The protein below binds the small molecule below.
Small molecule (SMILES): O=P(O)(O)OC[C@H]1O[C@@H](n2cnc3c2N=CNC[C@H]3O)[C@H](O)[C@@H]1O

Sequence of chain 3.A:
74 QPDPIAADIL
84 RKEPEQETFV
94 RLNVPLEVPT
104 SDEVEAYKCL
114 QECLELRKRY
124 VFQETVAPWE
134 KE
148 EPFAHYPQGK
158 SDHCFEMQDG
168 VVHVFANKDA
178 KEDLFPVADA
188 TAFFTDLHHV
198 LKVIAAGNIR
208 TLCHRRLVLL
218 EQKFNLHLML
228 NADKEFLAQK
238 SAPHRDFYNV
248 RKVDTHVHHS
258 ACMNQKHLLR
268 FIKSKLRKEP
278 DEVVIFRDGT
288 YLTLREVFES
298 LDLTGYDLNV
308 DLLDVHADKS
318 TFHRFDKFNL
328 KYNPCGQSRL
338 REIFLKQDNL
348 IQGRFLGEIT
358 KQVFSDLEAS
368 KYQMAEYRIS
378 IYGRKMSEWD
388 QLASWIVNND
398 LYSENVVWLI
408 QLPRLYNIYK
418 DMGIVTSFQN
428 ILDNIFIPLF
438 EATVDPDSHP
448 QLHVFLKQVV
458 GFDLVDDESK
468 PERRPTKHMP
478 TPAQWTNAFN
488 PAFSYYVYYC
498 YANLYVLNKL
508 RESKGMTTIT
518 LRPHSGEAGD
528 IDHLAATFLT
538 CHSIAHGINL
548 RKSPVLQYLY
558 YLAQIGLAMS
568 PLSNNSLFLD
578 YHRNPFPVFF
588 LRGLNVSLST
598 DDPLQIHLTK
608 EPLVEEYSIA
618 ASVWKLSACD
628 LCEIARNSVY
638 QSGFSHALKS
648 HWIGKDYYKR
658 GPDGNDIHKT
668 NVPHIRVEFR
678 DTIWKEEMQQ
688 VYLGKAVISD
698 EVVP

Sequence of chain 1.A:
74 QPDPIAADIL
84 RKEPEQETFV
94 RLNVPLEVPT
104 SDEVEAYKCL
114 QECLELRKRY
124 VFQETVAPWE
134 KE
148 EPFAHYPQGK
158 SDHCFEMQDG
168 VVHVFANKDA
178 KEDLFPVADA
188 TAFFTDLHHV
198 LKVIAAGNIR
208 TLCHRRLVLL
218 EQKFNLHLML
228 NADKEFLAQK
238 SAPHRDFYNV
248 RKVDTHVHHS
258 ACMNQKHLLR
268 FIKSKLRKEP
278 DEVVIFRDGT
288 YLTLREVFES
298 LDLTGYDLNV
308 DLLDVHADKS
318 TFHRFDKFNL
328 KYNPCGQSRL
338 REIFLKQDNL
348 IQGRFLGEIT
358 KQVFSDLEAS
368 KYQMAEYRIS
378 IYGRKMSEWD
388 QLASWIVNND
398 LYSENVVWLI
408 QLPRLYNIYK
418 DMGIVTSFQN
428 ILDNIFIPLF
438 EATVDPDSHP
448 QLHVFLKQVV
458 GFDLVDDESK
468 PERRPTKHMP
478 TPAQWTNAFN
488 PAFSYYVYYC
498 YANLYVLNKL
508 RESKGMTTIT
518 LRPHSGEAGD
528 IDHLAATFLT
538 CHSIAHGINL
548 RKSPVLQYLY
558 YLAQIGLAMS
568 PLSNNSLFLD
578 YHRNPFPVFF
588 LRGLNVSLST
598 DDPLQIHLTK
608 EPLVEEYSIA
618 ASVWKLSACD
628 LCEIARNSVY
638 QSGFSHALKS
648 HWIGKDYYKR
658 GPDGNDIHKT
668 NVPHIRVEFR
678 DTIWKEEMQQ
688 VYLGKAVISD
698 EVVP

Binding-site contacts:
Ligand atom C5 contacts residue ZN1 of chain 1.B at 3.2 Å.
Ligand atom N3 contacts residue ASP599 of chain 1.A at 3.3 Å (salt-bridge).
Ligand atom C8 contacts residue ZN1 of chain 1.B at 3.1 Å.
Ligand atom C1S contacts residue ASP599 of chain 1.A at 3.2 Å.
Ligand atom N4 contacts residue TYR329 of chain 1.A at 2.6 Å (h-bond).
Ligand atom N1 contacts residue LYS324 of chain 1.A at 3.1 Å (salt-bridge).
Ligand atom C5 contacts residue HIS521 of chain 1.A at 3.0 Å.
Ligand atom C8 contacts residue GLU524 of chain 1.A at 3.3 Å.
Ligand atom O3P contacts residue ASP599 of chain 1.A at 2.9 Å (salt-bridge).
Ligand atom N1 contacts residue ASP598 of chain 1.A at 2.5 Å (salt-bridge).
Ligand atom O3S contacts residue LYS324 of chain 1.A at 3.0 Å (salt-bridge).
Ligand atom O8 contacts residue HIS543 of chain 1.A at 3.1 Å (h-bond).
Ligand atom C9 contacts residue ZN1 of chain 1.B at 3.3 Å.
Ligand atom C4S contacts residue LYS328 of chain 1.A at 3.2 Å.
Ligand atom C2 contacts residue LYS324 of chain 1.A at 3.0 Å.
Ligand atom C5S contacts residue LYS324 of chain 1.A at 3.2 Å.
Ligand atom C10 contacts residue ASP598 of chain 1.A at 3.2 Å.
Ligand atom C3S contacts residue LYS328 of chain 1.A at 3.2 Å.
Ligand atom C9 contacts residue ASP598 of chain 1.A at 2.9 Å.
Ligand atom C5 contacts residue TYR329 of chain 1.A at 2.8 Å (hydrophobic).
Ligand atom O8 contacts residue HIS521 of chain 1.A at 2.6 Å (h-bond).
Ligand atom C7 contacts residue GLU524 of chain 1.A at 2.7 Å.
Ligand atom C3S contacts residue LYS324 of chain 1.A at 3.3 Å.
Ligand atom O3S contacts residue PHE325 of chain 1.A at 3.4 Å (h-bond).
Ligand atom O8 contacts residue ZN1 of chain 1.B at 1.8 Å.
Ligand atom C10 contacts residue ZN1 of chain 1.B at 3.0 Å.
Ligand atom O3S contacts residue LYS328 of chain 1.A at 2.2 Å.
Ligand atom C2 contacts residue ASP599 of chain 1.A at 2.8 Å.
Ligand atom N6 contacts residue GLU524 of chain 1.A at 3.3 Å (salt-bridge).
Ligand atom N4 contacts residue ZN1 of chain 1.B at 2.6 Å.
Ligand atom O8 contacts residue HIS253 of chain 1.A at 3.2 Å (h-bond).
Ligand atom C5S contacts residue ASP599 of chain 1.A at 2.8 Å.
Ligand atom O2S contacts residue TYR329 of chain 1.A at 2.4 Å.
Ligand atom O3P contacts residue GLN602 of chain 1.A at 3.3 Å.
Ligand atom O8 contacts residue ASP598 of chain 1.A at 2.7 Å (salt-bridge).
Ligand atom O1P contacts residue GLN602 of chain 1.A at 3.2 Å (h-bond).
Ligand atom C8 contacts residue ASP598 of chain 1.A at 3.2 Å.
Ligand atom N4 contacts residue HIS521 of chain 1.A at 3.2 Å (h-bond).
Ligand atom N4 contacts residue HIS255 of chain 1.A at 2.9 Å (h-bond).
Ligand atom O4S contacts residue ASP599 of chain 1.A at 2.6 Å (salt-bridge).